Sequence of chain 2.A:
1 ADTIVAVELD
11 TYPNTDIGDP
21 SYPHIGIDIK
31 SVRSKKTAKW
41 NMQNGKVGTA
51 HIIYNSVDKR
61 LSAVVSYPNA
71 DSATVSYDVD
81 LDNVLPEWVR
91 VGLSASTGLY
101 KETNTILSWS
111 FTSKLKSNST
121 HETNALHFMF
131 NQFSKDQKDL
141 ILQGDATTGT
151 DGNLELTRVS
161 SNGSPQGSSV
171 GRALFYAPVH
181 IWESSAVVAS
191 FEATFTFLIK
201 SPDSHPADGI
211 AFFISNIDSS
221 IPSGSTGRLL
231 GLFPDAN

Binding-site contacts:
Ligand atom OG contacts residue LYS39 of chain 2.A at 2.6 Å.
Ligand atom C contacts residue ASN41 of chain 2.A at 3.1 Å.
Ligand atom C contacts residue MET42 of chain 2.A at 2.9 Å (hydrophobic).
Ligand atom O contacts residue ASN41 of chain 2.A at 2.4 Å (h-bond).
Ligand atom CG contacts residue HIS205 of chain 2.A at 2.9 Å.
Ligand atom CA contacts residue SER204 of chain 2.A at 3.0 Å.
Ligand atom CD1 contacts residue ASN44 of chain 2.A at 3.0 Å.
Ligand atom CG contacts residue PRO206 of chain 2.A at 3.2 Å (hydrophobic).
Ligand atom CE2 contacts residue PRO13 of chain 2.A at 2.8 Å (hydrophobic).
Ligand atom CB contacts residue TRP40 of chain 2.A at 3.1 Å (hydrophobic).
Ligand atom CD2 contacts residue LYS39 of chain 2.A at 3.1 Å.
Ligand atom CE2 contacts residue LYS39 of chain 2.A at 2.8 Å.
Ligand atom CA contacts residue MET42 of chain 2.A at 3.1 Å (hydrophobic).
Ligand atom O contacts residue ASP71 of chain 2.A at 3.2 Å (salt-bridge).
Ligand atom CB contacts residue THR11 of chain 2.A at 2.8 Å.
Ligand atom O contacts residue PRO23 of chain 2.A at 3.2 Å.
Ligand atom CB contacts residue ASN44 of chain 2.A at 2.8 Å.
Ligand atom C contacts residue PRO23 of chain 2.A at 3.0 Å (hydrophobic).
Ligand atom CG2 contacts residue ASP71 of chain 2.A at 2.7 Å.
Ligand atom CE2 contacts residue MET42 of chain 2.A at 2.9 Å (hydrophobic).
Ligand atom CA contacts residue ASN41 of chain 2.A at 3.3 Å.
Ligand atom CD contacts residue PRO206 of chain 2.A at 3.2 Å (hydrophobic).
Ligand atom CG contacts residue THR11 of chain 2.A at 2.8 Å.
Ligand atom C contacts residue ASN41 of chain 2.A at 2.9 Å.
Ligand atom CZ contacts residue PRO13 of chain 2.A at 3.1 Å (hydrophobic).
Ligand atom CG contacts residue ASN44 of chain 2.A at 3.1 Å.
Ligand atom CD contacts residue SER204 of chain 2.A at 3.2 Å.
Ligand atom N contacts residue TRP40 of chain 2.A at 3.0 Å (h-bond).
Ligand atom CZ contacts residue MET42 of chain 2.A at 2.8 Å (hydrophobic).
Ligand atom CD2 contacts residue THR11 of chain 2.A at 3.0 Å.
Ligand atom OH contacts residue PRO13 of chain 2.A at 3.1 Å.
Ligand atom N contacts residue PRO23 of chain 2.A at 3.0 Å.
Ligand atom N contacts residue ASN41 of chain 2.A at 2.7 Å (h-bond).
Ligand atom CB contacts residue ASN41 of chain 2.A at 3.2 Å.
Ligand atom O contacts residue ASN44 of chain 2.A at 3.0 Å.
Ligand atom CD1 contacts residue LYS39 of chain 2.A at 3.2 Å.
Ligand atom OH contacts residue MET42 of chain 2.A at 2.6 Å (h-bond).
Ligand atom CZ contacts residue LYS39 of chain 2.A at 3.2 Å.
Ligand atom CG contacts residue SER204 of chain 2.A at 2.6 Å.
Ligand atom O contacts residue MET42 of chain 2.A at 2.2 Å.

A protein and the small-molecule ligand that binds it are described below.
Small molecule (SMILES): CC(C)C[C@H](NC(=O)[C@H](Cc1ccc(O)cc1)NC(=O)[C@H](CO)NC(=O)CNC(=O)[C@H](Cc1ccc(O)cc1)NC(=O)[C@@H]1CCCN1C(=O)[C@H](Cc1ccc(O)cc1)NC(=O)[C@H](CC1=CN=C2CC=CC=C12)NC(=O)[C@@H](NC(=O)[C@@H](N)CCCN=C(N)N)C(C)C)C(=O)N[C@H](C(=O)N[C@@H](C)C(=O)N[C@@H](CO)C(=O)/N=C/C(=O)N[C@@H](CO)C(=O)O)[C@@H](C)O